A small-molecule ligand and the protein it binds are described below.
Small molecule (SMILES): CC(=O)C(=O)O

Sequence of chain 1.C:
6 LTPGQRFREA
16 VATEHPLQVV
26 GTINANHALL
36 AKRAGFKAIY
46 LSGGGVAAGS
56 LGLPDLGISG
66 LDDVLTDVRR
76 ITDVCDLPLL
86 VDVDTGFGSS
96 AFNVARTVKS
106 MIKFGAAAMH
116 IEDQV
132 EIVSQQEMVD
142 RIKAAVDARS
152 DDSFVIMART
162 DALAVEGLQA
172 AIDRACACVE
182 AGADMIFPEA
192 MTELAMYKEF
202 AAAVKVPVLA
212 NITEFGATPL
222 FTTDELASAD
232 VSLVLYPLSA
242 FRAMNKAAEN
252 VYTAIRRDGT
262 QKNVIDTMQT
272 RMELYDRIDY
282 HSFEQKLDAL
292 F

Binding-site contacts:
Ligand atom C contacts residue GLY49 of chain 1.C at 4.0 Å.
Ligand atom O contacts residue PRO238 of chain 1.C at 3.7 Å.
Ligand atom O3 contacts residue ASP87 of chain 1.C at 3.2 Å (salt-bridge).
Ligand atom O contacts residue GLY49 of chain 1.C at 4.3 Å.
Ligand atom C contacts residue ASP87 of chain 1.C at 3.5 Å.
Ligand atom CB contacts residue ARG160 of chain 1.C at 3.8 Å.
Ligand atom O contacts residue TYR45 of chain 1.C at 3.8 Å.
Ligand atom O3 contacts residue MG1 of chain 1.I at 2.2 Å.
Ligand atom OXT contacts residue SER47 of chain 1.C at 3.2 Å (h-bond).
Ligand atom CB contacts residue MG1 of chain 1.I at 4.3 Å.
Ligand atom OXT contacts residue MG1 of chain 1.I at 2.1 Å.
Ligand atom CA contacts residue TYR45 of chain 1.C at 3.1 Å (hydrophobic).
Ligand atom O3 contacts residue ARG160 of chain 1.C at 3.2 Å (salt-bridge).
Ligand atom OXT contacts residue GLY48 of chain 1.C at 3.3 Å (h-bond).
Ligand atom O contacts residue MG1 of chain 1.I at 4.1 Å.
Ligand atom OXT contacts residue GLY49 of chain 1.C at 2.9 Å (h-bond).
Ligand atom O contacts residue GLY48 of chain 1.C at 4.4 Å.
Ligand atom C contacts residue SER47 of chain 1.C at 3.3 Å.
Ligand atom O3 contacts residue HIS115 of chain 1.C at 4.0 Å.
Ligand atom C contacts residue GLY48 of chain 1.C at 4.0 Å.
Ligand atom C contacts residue TYR45 of chain 1.C at 3.4 Å (hydrophobic).
Ligand atom CB contacts residue LEU236 of chain 1.C at 4.2 Å (hydrophobic).
Ligand atom CB contacts residue TYR45 of chain 1.C at 3.0 Å (hydrophobic).
Ligand atom O contacts residue SER47 of chain 1.C at 2.7 Å (h-bond).
Ligand atom OXT contacts residue TYR45 of chain 1.C at 4.0 Å.
Ligand atom CB contacts residue HIS115 of chain 1.C at 4.4 Å.
Ligand atom CA contacts residue ASP87 of chain 1.C at 3.6 Å.
Ligand atom O3 contacts residue TYR45 of chain 1.C at 3.6 Å.
Ligand atom CA contacts residue ARG160 of chain 1.C at 4.2 Å.
Ligand atom CB contacts residue ASN212 of chain 1.C at 4.1 Å.
Ligand atom C contacts residue MG1 of chain 1.I at 2.9 Å.
Ligand atom OXT contacts residue ASP60 of chain 1.C at 4.2 Å.
Ligand atom CA contacts residue MG1 of chain 1.I at 2.9 Å.
Ligand atom CB contacts residue PRO238 of chain 1.C at 4.2 Å (hydrophobic).
Ligand atom OXT contacts residue ASP87 of chain 1.C at 2.9 Å (salt-bridge).
Ligand atom CB contacts residue PHE188 of chain 1.C at 4.0 Å (hydrophobic).